Binding-site contacts:
Ligand atom C5 contacts residue LEU231 of chain 1.B at 3.2 Å (hydrophobic).
Ligand atom C17 contacts residue VAL234 of chain 1.B at 3.8 Å (hydrophobic).
Ligand atom C16 contacts residue GLN282 of chain 1.B at 3.7 Å.
Ligand atom C4 contacts residue ASP230 of chain 1.B at 4.0 Å.
Ligand atom F1 contacts residue LEU191 of chain 1.B at 3.6 Å.
Ligand atom F3 contacts residue PHE252 of chain 1.B at 3.3 Å.
Ligand atom C7 contacts residue LEU231 of chain 1.B at 4.0 Å (hydrophobic).
Ligand atom C13 contacts residue PHE252 of chain 1.B at 3.8 Å (hydrophobic).
Ligand atom C11 contacts residue PHE252 of chain 1.B at 3.8 Å (hydrophobic).
Ligand atom C16 contacts residue ILE248 of chain 1.B at 3.5 Å (hydrophobic).
Ligand atom C18 contacts residue PHE252 of chain 1.B at 4.0 Å (hydrophobic).
Ligand atom CL1 contacts residue TYR249 of chain 1.B at 3.5 Å.
Ligand atom C1 contacts residue HIS81 of chain 1.B at 3.9 Å.
Ligand atom C12 contacts residue PHE252 of chain 1.B at 3.5 Å (hydrophobic).
Ligand atom C17 contacts residue GLN282 of chain 1.B at 3.3 Å.
Ligand atom N3 contacts residue PHE285 of chain 1.B at 4.0 Å.
Ligand atom CL1 contacts residue GLY281 of chain 1.B at 4.0 Å.
Ligand atom N4 contacts residue PHE285 of chain 1.B at 3.9 Å.
Ligand atom C11 contacts residue PHE285 of chain 1.B at 4.0 Å (hydrophobic).
Ligand atom C19 contacts residue TYR80 of chain 1.B at 3.5 Å (hydrophobic).
Ligand atom F2 contacts residue MET269 of chain 1.B at 3.8 Å.
Ligand atom C14 contacts residue PHE252 of chain 1.B at 4.0 Å (hydrophobic).
Ligand atom N2 contacts residue TYR80 of chain 1.B at 3.1 Å (h-bond).
Ligand atom C1 contacts residue ILE248 of chain 1.B at 3.9 Å (hydrophobic).
Ligand atom CL1 contacts residue GLN282 of chain 1.B at 3.2 Å.
Ligand atom N4 contacts residue GLN282 of chain 1.B at 3.0 Å (h-bond).
Ligand atom CL1 contacts residue PHE285 of chain 1.B at 4.0 Å.
Ligand atom C14 contacts residue PHE285 of chain 1.B at 3.9 Å (hydrophobic).
Ligand atom C1 contacts residue PHE252 of chain 1.B at 3.9 Å (hydrophobic).
Ligand atom C9 contacts residue ILE248 of chain 1.B at 3.6 Å (hydrophobic).
Ligand atom C13 contacts residue MET269 of chain 1.B at 3.8 Å (hydrophobic).
Ligand atom C8 contacts residue ILE248 of chain 1.B at 3.5 Å (hydrophobic).
Ligand atom C10 contacts residue PHE285 of chain 1.B at 3.9 Å (hydrophobic).
Ligand atom C8 contacts residue TYR80 of chain 1.B at 3.7 Å (hydrophobic).
Ligand atom F3 contacts residue MET269 of chain 1.B at 3.6 Å.
Ligand atom C16 contacts residue PHE285 of chain 1.B at 4.0 Å (hydrophobic).
Ligand atom C19 contacts residue SER233 of chain 1.B at 3.6 Å.
Ligand atom N2 contacts residue LEU231 of chain 1.B at 3.8 Å.
Ligand atom C19 contacts residue ILE248 of chain 1.B at 3.5 Å (hydrophobic).
Ligand atom C17 contacts residue ILE248 of chain 1.B at 3.4 Å (hydrophobic).

Sequence of chain 1.B:
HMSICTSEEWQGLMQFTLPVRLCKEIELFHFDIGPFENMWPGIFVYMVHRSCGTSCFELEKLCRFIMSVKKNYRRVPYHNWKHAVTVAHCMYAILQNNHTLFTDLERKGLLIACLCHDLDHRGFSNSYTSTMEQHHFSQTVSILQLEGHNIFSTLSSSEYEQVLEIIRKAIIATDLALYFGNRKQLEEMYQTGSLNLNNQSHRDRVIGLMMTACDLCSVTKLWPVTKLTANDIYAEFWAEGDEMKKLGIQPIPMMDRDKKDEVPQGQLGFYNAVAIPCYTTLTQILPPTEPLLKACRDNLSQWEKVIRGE

A small-molecule ligand and the protein it binds are described below.
Small molecule (SMILES): Cc1cnccc1-c1nc(C)c2c(C)nc3c(Cl)cc(C(F)(F)F)cc3n12